Sequence of chain 2.A:
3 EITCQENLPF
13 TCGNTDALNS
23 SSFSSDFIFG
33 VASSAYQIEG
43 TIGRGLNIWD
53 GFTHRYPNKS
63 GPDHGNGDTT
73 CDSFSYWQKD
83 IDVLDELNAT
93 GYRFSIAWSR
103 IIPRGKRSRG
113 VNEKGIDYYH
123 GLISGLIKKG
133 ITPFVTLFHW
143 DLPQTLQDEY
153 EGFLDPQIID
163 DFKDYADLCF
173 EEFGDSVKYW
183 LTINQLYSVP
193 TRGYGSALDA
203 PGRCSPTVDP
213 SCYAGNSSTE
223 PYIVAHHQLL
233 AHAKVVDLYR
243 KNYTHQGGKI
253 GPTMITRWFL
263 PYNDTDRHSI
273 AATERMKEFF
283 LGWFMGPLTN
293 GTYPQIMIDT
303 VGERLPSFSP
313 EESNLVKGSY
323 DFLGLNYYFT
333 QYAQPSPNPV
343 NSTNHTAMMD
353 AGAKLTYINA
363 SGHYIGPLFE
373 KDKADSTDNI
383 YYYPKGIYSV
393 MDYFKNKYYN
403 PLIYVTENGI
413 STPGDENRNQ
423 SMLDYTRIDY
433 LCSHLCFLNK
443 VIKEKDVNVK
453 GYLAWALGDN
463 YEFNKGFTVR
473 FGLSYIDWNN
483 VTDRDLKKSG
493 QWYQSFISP

This protein binds this small molecule.
Small molecule (SMILES): CC(=O)N[C@@H]1[C@@H](O)[C@H](O)[C@@H](CO)O[C@H]1O

Binding-site contacts:
Ligand atom C3 contacts residue ASN60 of chain 2.A at 3.8 Å.
Ligand atom C2 contacts residue ASN60 of chain 2.A at 2.7 Å.
Ligand atom O6 contacts residue TYR58 of chain 2.A at 3.6 Å.
Ligand atom C1 contacts residue ASN60 of chain 2.A at 1.5 Å.
Ligand atom C4 contacts residue ASN60 of chain 2.A at 4.3 Å.
Ligand atom N2 contacts residue SO41 of chain 2.T at 4.1 Å.
Ligand atom O7 contacts residue ASN60 of chain 2.A at 4.3 Å.
Ligand atom O4 contacts residue SER213 of chain 2.A at 4.0 Å.
Ligand atom N2 contacts residue ASN60 of chain 2.A at 2.9 Å (h-bond).
Ligand atom C7 contacts residue SO41 of chain 2.T at 3.8 Å.
Ligand atom C1 contacts residue SO41 of chain 2.T at 4.0 Å.
Ligand atom O7 contacts residue SO41 of chain 2.T at 3.5 Å (h-bond).
Ligand atom O5 contacts residue ASN60 of chain 2.A at 2.4 Å (h-bond).
Ligand atom C7 contacts residue ASN60 of chain 2.A at 3.8 Å.
Ligand atom C6 contacts residue SER213 of chain 2.A at 4.1 Å.
Ligand atom O6 contacts residue SER213 of chain 2.A at 4.0 Å.
Ligand atom C2 contacts residue SO41 of chain 2.T at 4.3 Å.
Ligand atom C5 contacts residue SER213 of chain 2.A at 4.2 Å.
Ligand atom C5 contacts residue ASN60 of chain 2.A at 3.6 Å.